This small molecule binds to this protein.
Small molecule (SMILES): Nc1nc(Nc2ccc3c(c2)CC[C@@H](N2CCCC2)CC3)nn1-c1cc2c(nn1)-c1ccccc1CCC2

Binding-site contacts:
Ligand atom C31 contacts residue ILE24 of chain 1.A at 3.8 Å (hydrophobic).
Ligand atom C10 contacts residue GLY97 of chain 1.A at 3.8 Å.
Ligand atom N17 contacts residue PHE93 of chain 1.A at 3.7 Å.
Ligand atom N19 contacts residue LEU44 of chain 1.A at 3.9 Å.
Ligand atom N19 contacts residue LEU145 of chain 1.A at 3.8 Å.
Ligand atom N17 contacts residue GLY97 of chain 1.A at 3.8 Å.
Ligand atom C36 contacts residue SER163 of chain 1.A at 3.8 Å.
Ligand atom C12 contacts residue LYS95 of chain 1.A at 3.6 Å.
Ligand atom C11 contacts residue LYS95 of chain 1.A at 3.5 Å.
Ligand atom C13 contacts residue GLY97 of chain 1.A at 3.4 Å.
Ligand atom N20 contacts residue LEU44 of chain 1.A at 3.8 Å.
Ligand atom C13 contacts residue PHE93 of chain 1.A at 3.5 Å (hydrophobic).
Ligand atom C31 contacts residue GLN18 of chain 1.A at 3.8 Å.
Ligand atom C21 contacts residue LEU145 of chain 1.A at 3.9 Å (hydrophobic).
Ligand atom C14 contacts residue VAL94 of chain 1.A at 3.6 Å (hydrophobic).
Ligand atom C21 contacts residue LEU44 of chain 1.A at 3.7 Å (hydrophobic).
Ligand atom N22 contacts residue VAL94 of chain 1.A at 3.0 Å (h-bond).
Ligand atom N17 contacts residue VAL94 of chain 1.A at 2.9 Å (h-bond).
Ligand atom C36 contacts residue ASP164 of chain 1.A at 3.3 Å.
Ligand atom C37 contacts residue ASN143 of chain 1.A at 3.7 Å.
Ligand atom C37 contacts residue LYS46 of chain 1.A at 3.7 Å.
Ligand atom N23 contacts residue LEU44 of chain 1.A at 3.8 Å.
Ligand atom C14 contacts residue PHE93 of chain 1.A at 3.8 Å (hydrophobic).
Ligand atom C36 contacts residue LYS46 of chain 1.A at 3.5 Å.
Ligand atom N20 contacts residue LEU145 of chain 1.A at 3.8 Å.
Ligand atom C15 contacts residue GLY97 of chain 1.A at 3.7 Å.
Ligand atom C32 contacts residue ILE24 of chain 1.A at 3.8 Å (hydrophobic).
Ligand atom C37 contacts residue ASP164 of chain 1.A at 3.7 Å.
Ligand atom N22 contacts residue GLU92 of chain 1.A at 3.6 Å.
Ligand atom C14 contacts residue GLY97 of chain 1.A at 3.4 Å.
Ligand atom C13 contacts residue VAL94 of chain 1.A at 3.3 Å (hydrophobic).
Ligand atom C13 contacts residue LYS95 of chain 1.A at 3.9 Å.
Ligand atom C21 contacts residue GLU92 of chain 1.A at 3.6 Å.
Ligand atom C09 contacts residue LEU16 of chain 1.A at 3.8 Å (hydrophobic).
Ligand atom C16 contacts residue LEU16 of chain 1.A at 3.7 Å (hydrophobic).
Ligand atom C18 contacts residue VAL94 of chain 1.A at 3.7 Å (hydrophobic).
Ligand atom N23 contacts residue GLU92 of chain 1.A at 2.9 Å (salt-bridge).
Ligand atom C37 contacts residue SER163 of chain 1.A at 3.2 Å.
Ligand atom C34 contacts residue THR22 of chain 1.A at 3.6 Å.
Ligand atom C29 contacts residue ILE24 of chain 1.A at 3.6 Å (hydrophobic).

Sequence of chain 1.A:
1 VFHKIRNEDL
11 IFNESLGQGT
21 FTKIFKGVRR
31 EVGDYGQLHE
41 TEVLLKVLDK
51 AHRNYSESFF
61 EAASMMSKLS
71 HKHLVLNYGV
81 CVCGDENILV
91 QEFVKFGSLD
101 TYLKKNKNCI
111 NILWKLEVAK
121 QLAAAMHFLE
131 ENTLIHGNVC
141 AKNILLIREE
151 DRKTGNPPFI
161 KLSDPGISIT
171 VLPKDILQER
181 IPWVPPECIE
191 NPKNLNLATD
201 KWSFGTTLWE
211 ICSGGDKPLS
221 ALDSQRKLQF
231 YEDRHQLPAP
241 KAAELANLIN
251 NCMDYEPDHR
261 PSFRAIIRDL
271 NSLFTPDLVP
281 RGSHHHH